A small-molecule ligand and the protein it binds are described below.
Small molecule (SMILES): CC(=O)c1c(C)[nH]c(-c2csc(N3CCNCC3)n2)c1CCC(F)(F)F

Sequence of chain 1.A:
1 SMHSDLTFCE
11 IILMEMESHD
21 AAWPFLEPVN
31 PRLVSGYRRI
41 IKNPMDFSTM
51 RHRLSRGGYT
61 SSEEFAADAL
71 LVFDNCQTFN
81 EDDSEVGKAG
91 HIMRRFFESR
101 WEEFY

Binding-site contacts:
Ligand atom N13 contacts residue GGQ1 of chain 1.C at 4.1 Å.
Ligand atom C04 contacts residue VAL86 of chain 1.A at 4.1 Å (hydrophobic).
Ligand atom O03 contacts residue ASN80 of chain 1.A at 3.1 Å (h-bond).
Ligand atom C01 contacts residue ASN80 of chain 1.A at 3.6 Å.
Ligand atom O03 contacts residue PHE79 of chain 1.A at 4.1 Å.
Ligand atom C18 contacts residue GGQ1 of chain 1.C at 3.6 Å.
Ligand atom C06 contacts residue PHE25 of chain 1.A at 4.1 Å (hydrophobic).
Ligand atom C20 contacts residue VAL34 of chain 1.A at 3.8 Å (hydrophobic).
Ligand atom C18 contacts residue LEU33 of chain 1.A at 3.5 Å (hydrophobic).
Ligand atom C01 contacts residue TYR37 of chain 1.A at 4.0 Å (hydrophobic).
Ligand atom C21 contacts residue VAL34 of chain 1.A at 3.2 Å (hydrophobic).
Ligand atom N19 contacts residue TRP23 of chain 1.A at 4.0 Å.
Ligand atom C22 contacts residue VAL86 of chain 1.A at 3.7 Å (hydrophobic).
Ligand atom C14 contacts residue GGQ1 of chain 1.C at 3.4 Å.
Ligand atom N13 contacts residue LEU33 of chain 1.A at 4.1 Å.
Ligand atom N07 contacts residue PRO24 of chain 1.A at 2.9 Å (h-bond).
Ligand atom O03 contacts residue VAL29 of chain 1.A at 4.1 Å.
Ligand atom C06 contacts residue VAL29 of chain 1.A at 3.3 Å (hydrophobic).
Ligand atom C04 contacts residue VAL29 of chain 1.A at 4.1 Å (hydrophobic).
Ligand atom C05 contacts residue VAL29 of chain 1.A at 3.7 Å (hydrophobic).
Ligand atom C06 contacts residue PRO24 of chain 1.A at 3.3 Å (hydrophobic).
Ligand atom C12 contacts residue TRP23 of chain 1.A at 3.8 Å (hydrophobic).
Ligand atom C17 contacts residue GGQ1 of chain 1.C at 3.7 Å.
Ligand atom C05 contacts residue PRO24 of chain 1.A at 3.5 Å (hydrophobic).
Ligand atom C01 contacts residue PHE79 of chain 1.A at 3.3 Å (hydrophobic).
Ligand atom C05 contacts residue VAL86 of chain 1.A at 4.1 Å (hydrophobic).
Ligand atom S11 contacts residue GGQ1 of chain 1.C at 3.4 Å.
Ligand atom C14 contacts residue TRP23 of chain 1.A at 3.6 Å (hydrophobic).
Ligand atom C01 contacts residue VAL34 of chain 1.A at 3.3 Å (hydrophobic).
Ligand atom F26 contacts residue VAL34 of chain 1.A at 4.2 Å.
Ligand atom C02 contacts residue TYR37 of chain 1.A at 4.1 Å (hydrophobic).
Ligand atom C10 contacts residue TRP23 of chain 1.A at 4.0 Å (hydrophobic).
Ligand atom O03 contacts residue TYR37 of chain 1.A at 3.6 Å.
Ligand atom C15 contacts residue TRP23 of chain 1.A at 4.0 Å (hydrophobic).
Ligand atom C15 contacts residue GGQ1 of chain 1.C at 3.5 Å.
Ligand atom C02 contacts residue ASN80 of chain 1.A at 3.8 Å.
Ligand atom N16 contacts residue GGQ1 of chain 1.C at 3.1 Å.
Ligand atom C09 contacts residue TRP23 of chain 1.A at 4.1 Å (hydrophobic).
Ligand atom C08 contacts residue PRO24 of chain 1.A at 4.1 Å (hydrophobic).
Ligand atom S11 contacts residue TRP23 of chain 1.A at 3.7 Å.